Sequence of chain 1.A:
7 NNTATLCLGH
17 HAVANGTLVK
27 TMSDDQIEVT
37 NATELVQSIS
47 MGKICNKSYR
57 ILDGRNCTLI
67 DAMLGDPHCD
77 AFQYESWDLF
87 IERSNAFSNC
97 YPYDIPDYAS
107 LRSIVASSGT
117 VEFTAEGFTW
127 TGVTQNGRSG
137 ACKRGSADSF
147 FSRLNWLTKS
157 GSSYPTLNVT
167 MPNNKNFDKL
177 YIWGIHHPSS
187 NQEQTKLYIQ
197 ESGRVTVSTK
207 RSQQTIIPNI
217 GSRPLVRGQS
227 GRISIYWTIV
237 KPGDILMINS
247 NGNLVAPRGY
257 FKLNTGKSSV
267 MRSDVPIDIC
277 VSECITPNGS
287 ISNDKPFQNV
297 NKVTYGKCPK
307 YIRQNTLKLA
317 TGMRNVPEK

This protein binds this small molecule.
Small molecule (SMILES): CC(=O)N[C@@H]1[C@@H](O)[C@H](O)[C@@H](CO)O[C@H]1O

Binding-site contacts:
Ligand atom O7 contacts residue ASN37 of chain 1.A at 3.5 Å (h-bond).
Ligand atom C2 contacts residue ASN21 of chain 1.A at 2.6 Å.
Ligand atom C5 contacts residue ASN21 of chain 1.A at 3.6 Å.
Ligand atom O5 contacts residue ASN21 of chain 1.A at 2.3 Å (h-bond).
Ligand atom C7 contacts residue ASN37 of chain 1.A at 4.4 Å.
Ligand atom C3 contacts residue ASN21 of chain 1.A at 3.9 Å.
Ligand atom C4 contacts residue ASN21 of chain 1.A at 4.2 Å.
Ligand atom N2 contacts residue ASN21 of chain 1.A at 3.1 Å (h-bond).
Ligand atom C7 contacts residue ASN21 of chain 1.A at 4.1 Å.
Ligand atom C1 contacts residue ASN21 of chain 1.A at 1.4 Å.